The protein below binds the small molecule below.
Small molecule (SMILES): CC(=O)N[C@@H]1[C@@H](O)[C@H](O)[C@@H](CO)O[C@H]1O

Binding-site contacts:
Ligand atom C7 contacts residue ASN111 of chain 1.B at 3.4 Å.
Ligand atom C3 contacts residue ASN111 of chain 1.B at 3.7 Å.
Ligand atom O4 contacts residue ASP138 of chain 1.B at 4.1 Å.
Ligand atom O5 contacts residue THR113 of chain 1.B at 4.0 Å.
Ligand atom O6 contacts residue ARG229 of chain 1.B at 3.8 Å.
Ligand atom C8 contacts residue ASP138 of chain 1.B at 4.0 Å.
Ligand atom N2 contacts residue ASP138 of chain 1.B at 3.6 Å (salt-bridge).
Ligand atom C7 contacts residue ILE136 of chain 1.B at 3.9 Å (hydrophobic).
Ligand atom C5 contacts residue LEU213 of chain 1.B at 4.1 Å (hydrophobic).
Ligand atom O7 contacts residue ARG135 of chain 1.B at 3.6 Å (salt-bridge).
Ligand atom C8 contacts residue ARG135 of chain 1.B at 3.5 Å.
Ligand atom C3 contacts residue ASP138 of chain 1.B at 3.6 Å.
Ligand atom O5 contacts residue LEU213 of chain 1.B at 3.3 Å.
Ligand atom N2 contacts residue ILE136 of chain 1.B at 3.9 Å.
Ligand atom N2 contacts residue ASN111 of chain 1.B at 3.0 Å (h-bond).
Ligand atom C7 contacts residue ARG135 of chain 1.B at 3.9 Å.
Ligand atom O3 contacts residue ASP138 of chain 1.B at 2.9 Å (salt-bridge).
Ligand atom C6 contacts residue THR113 of chain 1.B at 3.8 Å.
Ligand atom C8 contacts residue SER134 of chain 1.B at 3.3 Å.
Ligand atom C6 contacts residue LEU213 of chain 1.B at 3.6 Å (hydrophobic).
Ligand atom C4 contacts residue SER198 of chain 1.B at 4.0 Å.
Ligand atom C3 contacts residue SER198 of chain 1.B at 4.2 Å.
Ligand atom C1 contacts residue LEU213 of chain 1.B at 4.2 Å (hydrophobic).
Ligand atom O4 contacts residue ARG229 of chain 1.B at 3.6 Å.
Ligand atom O7 contacts residue SER198 of chain 1.B at 3.9 Å.
Ligand atom C5 contacts residue ASN111 of chain 1.B at 3.7 Å.
Ligand atom C2 contacts residue ASN111 of chain 1.B at 2.5 Å.
Ligand atom O5 contacts residue ASN111 of chain 1.B at 2.3 Å (h-bond).
Ligand atom C5 contacts residue THR113 of chain 1.B at 3.8 Å.
Ligand atom C2 contacts residue SER198 of chain 1.B at 3.7 Å.
Ligand atom C1 contacts residue ASN111 of chain 1.B at 1.4 Å.
Ligand atom C1 contacts residue ILE112 of chain 1.B at 4.2 Å (hydrophobic).
Ligand atom O7 contacts residue ASN111 of chain 1.B at 3.1 Å (h-bond).
Ligand atom C4 contacts residue ARG229 of chain 1.B at 3.7 Å.
Ligand atom C8 contacts residue LEU137 of chain 1.B at 4.0 Å (hydrophobic).
Ligand atom C5 contacts residue ARG229 of chain 1.B at 4.2 Å.
Ligand atom O6 contacts residue THR113 of chain 1.B at 3.3 Å.
Ligand atom C6 contacts residue ARG229 of chain 1.B at 3.4 Å.
Ligand atom C8 contacts residue ILE136 of chain 1.B at 3.8 Å (hydrophobic).
Ligand atom C4 contacts residue ASN111 of chain 1.B at 4.2 Å.

Sequence of chain 1.B:
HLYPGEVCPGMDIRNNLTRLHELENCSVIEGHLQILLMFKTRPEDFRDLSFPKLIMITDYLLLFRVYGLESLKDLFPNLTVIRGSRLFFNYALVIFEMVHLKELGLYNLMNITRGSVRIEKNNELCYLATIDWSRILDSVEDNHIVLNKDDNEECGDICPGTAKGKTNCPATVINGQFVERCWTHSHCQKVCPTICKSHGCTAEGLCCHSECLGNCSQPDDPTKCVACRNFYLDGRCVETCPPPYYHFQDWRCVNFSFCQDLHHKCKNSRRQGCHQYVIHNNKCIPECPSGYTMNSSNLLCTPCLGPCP